Sequence of chain 1.B:
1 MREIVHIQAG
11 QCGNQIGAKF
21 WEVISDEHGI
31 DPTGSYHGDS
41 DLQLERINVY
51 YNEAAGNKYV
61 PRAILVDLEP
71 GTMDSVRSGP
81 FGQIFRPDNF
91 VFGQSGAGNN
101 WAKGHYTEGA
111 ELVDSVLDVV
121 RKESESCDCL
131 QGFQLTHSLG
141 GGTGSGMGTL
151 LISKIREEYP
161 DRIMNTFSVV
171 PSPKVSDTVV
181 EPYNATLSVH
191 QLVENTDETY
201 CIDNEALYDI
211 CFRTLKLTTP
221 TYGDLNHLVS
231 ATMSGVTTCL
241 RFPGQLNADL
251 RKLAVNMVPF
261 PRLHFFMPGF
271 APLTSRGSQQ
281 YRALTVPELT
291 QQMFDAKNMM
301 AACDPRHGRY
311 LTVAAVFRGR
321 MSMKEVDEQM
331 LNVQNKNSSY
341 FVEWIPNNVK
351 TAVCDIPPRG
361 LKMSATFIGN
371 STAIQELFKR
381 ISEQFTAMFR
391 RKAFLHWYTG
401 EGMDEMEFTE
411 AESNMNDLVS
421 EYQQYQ

Binding-site contacts:
Ligand atom O8 contacts residue ASP118 of chain 1.B at 2.7 Å (salt-bridge).
Ligand atom C24 contacts residue TYR310 of chain 12.B at 3.6 Å (hydrophobic).
Ligand atom C5 contacts residue LYS297 of chain 12.B at 3.7 Å.
Ligand atom O7 contacts residue ASP118 of chain 1.B at 3.6 Å.
Ligand atom C7 contacts residue ASP118 of chain 1.B at 4.1 Å.
Ligand atom O11 contacts residue GLU125 of chain 1.B at 2.8 Å (salt-bridge).
Ligand atom C11 contacts residue GLU125 of chain 1.B at 3.9 Å.
Ligand atom C16 contacts residue ARG306 of chain 12.B at 3.6 Å.
Ligand atom C26 contacts residue TYR310 of chain 12.B at 3.8 Å (hydrophobic).
Ligand atom O2 contacts residue ALA296 of chain 12.B at 3.7 Å.
Ligand atom C26 contacts residue PHE294 of chain 12.B at 3.9 Å (hydrophobic).
Ligand atom C6 contacts residue LYS297 of chain 12.B at 2.9 Å.
Ligand atom O7 contacts residue LYS297 of chain 12.B at 3.7 Å.
Ligand atom C17 contacts residue LYS122 of chain 1.B at 3.6 Å.
Ligand atom O1 contacts residue ASP295 of chain 12.B at 3.7 Å.
Ligand atom C2 contacts residue ASP295 of chain 12.B at 3.4 Å.
Ligand atom C24 contacts residue PHE294 of chain 12.B at 3.5 Å (hydrophobic).
Ligand atom C10 contacts residue GLU125 of chain 1.B at 3.8 Å.
Ligand atom C8 contacts residue ASP118 of chain 1.B at 3.8 Å.
Ligand atom C7 contacts residue LYS297 of chain 12.B at 3.5 Å.
Ligand atom O24 contacts residue PHE294 of chain 12.B at 2.9 Å (h-bond).
Ligand atom O2 contacts residue ASP295 of chain 12.B at 2.8 Å (salt-bridge).
Ligand atom O91 contacts residue ASP295 of chain 12.B at 3.6 Å.
Ligand atom C20 contacts residue PHE294 of chain 12.B at 3.9 Å (hydrophobic).
Ligand atom C18 contacts residue ARG121 of chain 1.B at 4.1 Å.
Ligand atom O1 contacts residue PHE294 of chain 12.B at 3.3 Å (h-bond).
Ligand atom O3 contacts residue ARG306 of chain 12.B at 3.2 Å (salt-bridge).
Ligand atom C27 contacts residue VAL333 of chain 12.B at 3.8 Å (hydrophobic).
Ligand atom O24 contacts residue TYR310 of chain 12.B at 2.8 Å (h-bond).
Ligand atom C27 contacts residue PHE341 of chain 12.B at 4.0 Å (hydrophobic).
Ligand atom C19 contacts residue GLU125 of chain 1.B at 3.7 Å.
Ligand atom C27 contacts residue PHE294 of chain 12.B at 4.1 Å (hydrophobic).
Ligand atom C22 contacts residue TYR340 of chain 12.B at 4.1 Å (hydrophobic).
Ligand atom O1 contacts residue ALA296 of chain 12.B at 3.3 Å (h-bond).
Ligand atom C1 contacts residue ASP295 of chain 12.B at 4.0 Å.
Ligand atom O2 contacts residue ARG306 of chain 12.B at 3.7 Å.
Ligand atom C6 contacts residue ASP118 of chain 1.B at 3.2 Å.
Ligand atom C19 contacts residue LYS122 of chain 1.B at 3.8 Å.
Ligand atom C23 contacts residue PHE294 of chain 12.B at 3.6 Å (hydrophobic).
Ligand atom C18 contacts residue GLU125 of chain 1.B at 3.3 Å.

This protein binds this small molecule.
Small molecule (SMILES): CC[C@H](/C=C(/C)[C@@H]1C[C@@H](OC)C[C@H](O)C(C)(C)[C@@]2(O)O[C@@H](C[C@@H](OC)[C@H](O)C(=O)O1)C[C@@H](OC)[C@H]2O)CO

Sequence of chain 12.B:
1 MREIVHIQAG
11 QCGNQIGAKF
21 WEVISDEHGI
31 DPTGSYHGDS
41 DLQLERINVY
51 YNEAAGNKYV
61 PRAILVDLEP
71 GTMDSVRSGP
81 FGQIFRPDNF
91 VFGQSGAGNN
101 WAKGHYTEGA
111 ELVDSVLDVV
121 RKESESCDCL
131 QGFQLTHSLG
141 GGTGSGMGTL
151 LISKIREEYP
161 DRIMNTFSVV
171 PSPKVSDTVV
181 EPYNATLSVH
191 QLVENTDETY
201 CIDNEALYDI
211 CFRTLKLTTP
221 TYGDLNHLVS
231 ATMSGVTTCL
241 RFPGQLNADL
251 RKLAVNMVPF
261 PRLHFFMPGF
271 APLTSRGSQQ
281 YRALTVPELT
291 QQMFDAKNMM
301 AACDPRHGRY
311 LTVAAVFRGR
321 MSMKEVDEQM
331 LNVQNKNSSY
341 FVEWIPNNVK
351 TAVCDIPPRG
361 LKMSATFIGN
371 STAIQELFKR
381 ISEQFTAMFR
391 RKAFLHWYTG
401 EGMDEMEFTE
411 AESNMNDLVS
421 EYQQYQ